Sequence of chain 1.A:
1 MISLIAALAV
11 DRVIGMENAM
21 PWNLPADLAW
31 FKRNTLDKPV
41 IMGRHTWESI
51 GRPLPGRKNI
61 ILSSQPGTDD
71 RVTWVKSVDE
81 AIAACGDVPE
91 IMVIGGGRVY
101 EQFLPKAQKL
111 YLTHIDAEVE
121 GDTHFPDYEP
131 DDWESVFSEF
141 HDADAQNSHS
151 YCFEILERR

Binding-site contacts:
Ligand atom C8 contacts residue LEU28 of chain 1.A at 3.5 Å (hydrophobic).
Ligand atom C2 contacts residue ALA6 of chain 1.A at 4.0 Å (hydrophobic).
Ligand atom NA2 contacts residue ALA6 of chain 1.A at 3.7 Å.
Ligand atom NA4 contacts residue ILE5 of chain 1.A at 2.9 Å (h-bond).
Ligand atom C4A contacts residue NDP1 of chain 1.C at 4.1 Å.
Ligand atom C2 contacts residue ALA7 of chain 1.A at 3.9 Å (hydrophobic).
Ligand atom NA4 contacts residue NDP1 of chain 1.C at 3.8 Å.
Ligand atom NA4 contacts residue ILE94 of chain 1.A at 3.0 Å (h-bond).
Ligand atom C4A contacts residue PHE31 of chain 1.A at 3.5 Å (hydrophobic).
Ligand atom NA2 contacts residue ILE5 of chain 1.A at 4.0 Å.
Ligand atom N3 contacts residue ALA6 of chain 1.A at 3.5 Å.
Ligand atom C8A contacts residue ASP27 of chain 1.A at 3.7 Å.
Ligand atom NA4 contacts residue TYR100 of chain 1.A at 3.4 Å (h-bond).
Ligand atom NA4 contacts residue ALA6 of chain 1.A at 4.1 Å.
Ligand atom C8A contacts residue PHE31 of chain 1.A at 3.7 Å (hydrophobic).
Ligand atom C5 contacts residue ILE94 of chain 1.A at 4.0 Å (hydrophobic).
Ligand atom C4 contacts residue NDP1 of chain 1.C at 3.6 Å.
Ligand atom C2 contacts residue ASP27 of chain 1.A at 3.5 Å.
Ligand atom C8 contacts residue MET20 of chain 1.A at 3.5 Å (hydrophobic).
Ligand atom N1 contacts residue PHE31 of chain 1.A at 3.6 Å.
Ligand atom C2 contacts residue PHE31 of chain 1.A at 3.8 Å (hydrophobic).
Ligand atom C7 contacts residue LEU28 of chain 1.A at 4.0 Å (hydrophobic).
Ligand atom N1 contacts residue MET20 of chain 1.A at 4.1 Å.
Ligand atom C6 contacts residue PHE31 of chain 1.A at 4.0 Å (hydrophobic).
Ligand atom N3 contacts residue ALA7 of chain 1.A at 4.0 Å.
Ligand atom N3 contacts residue ILE5 of chain 1.A at 3.6 Å (h-bond).
Ligand atom NA4 contacts residue PHE31 of chain 1.A at 3.6 Å.
Ligand atom NA2 contacts residue THR113 of chain 1.A at 3.7 Å.
Ligand atom C4 contacts residue ILE94 of chain 1.A at 4.1 Å (hydrophobic).
Ligand atom C5 contacts residue NDP1 of chain 1.C at 3.8 Å.
Ligand atom C8A contacts residue MET20 of chain 1.A at 3.6 Å (hydrophobic).
Ligand atom C8 contacts residue ASP27 of chain 1.A at 3.8 Å.
Ligand atom NA2 contacts residue ALA7 of chain 1.A at 3.8 Å.
Ligand atom N1 contacts residue ASP27 of chain 1.A at 2.7 Å (salt-bridge).
Ligand atom N3 contacts residue NDP1 of chain 1.C at 3.7 Å.
Ligand atom N3 contacts residue PHE31 of chain 1.A at 3.5 Å.
Ligand atom NA2 contacts residue ASP27 of chain 1.A at 2.8 Å (salt-bridge).
Ligand atom C4 contacts residue PHE31 of chain 1.A at 3.4 Å (hydrophobic).
Ligand atom C5 contacts residue PHE31 of chain 1.A at 3.8 Å (hydrophobic).
Ligand atom C4 contacts residue ILE5 of chain 1.A at 3.8 Å (hydrophobic).

A small-molecule ligand and the protein it binds are described below.
Small molecule (SMILES): Nc1nc(N)c2ccccc2n1